The protein below binds the small molecule below.
Small molecule (SMILES): CCCCCCC[C@H]1C(=O)O[C@H](C)[C@H](NC(=O)c2cccc(NC=O)c2O)C(=O)O[C@@H](C)[C@@H]1OC(=O)[C@H](C)CC

Sequence of chain 1.C:
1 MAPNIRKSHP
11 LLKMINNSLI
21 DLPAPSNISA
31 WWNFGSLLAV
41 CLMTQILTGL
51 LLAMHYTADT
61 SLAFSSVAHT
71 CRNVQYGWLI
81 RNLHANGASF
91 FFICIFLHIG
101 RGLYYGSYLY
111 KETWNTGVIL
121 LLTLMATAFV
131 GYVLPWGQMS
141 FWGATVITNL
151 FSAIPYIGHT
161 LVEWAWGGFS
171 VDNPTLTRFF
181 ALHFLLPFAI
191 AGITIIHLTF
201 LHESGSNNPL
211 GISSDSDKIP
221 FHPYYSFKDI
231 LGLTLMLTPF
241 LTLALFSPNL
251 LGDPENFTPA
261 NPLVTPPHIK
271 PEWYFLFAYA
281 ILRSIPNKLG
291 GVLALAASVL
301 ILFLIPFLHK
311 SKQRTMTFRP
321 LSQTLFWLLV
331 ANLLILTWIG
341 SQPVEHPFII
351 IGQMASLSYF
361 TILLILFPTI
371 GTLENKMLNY

Binding-site contacts:
Ligand atom O2 contacts residue TRP32 of chain 1.C at 3.5 Å.
Ligand atom C10 contacts residue LEU19 of chain 1.C at 3.3 Å (hydrophobic).
Ligand atom C3 contacts residue TRP32 of chain 1.C at 3.8 Å (hydrophobic).
Ligand atom O1 contacts residue PHE221 of chain 1.C at 3.4 Å.
Ligand atom O4 contacts residue LEU198 of chain 1.C at 3.0 Å.
Ligand atom C6 contacts residue PHE221 of chain 1.C at 3.3 Å (hydrophobic).
Ligand atom C3 contacts residue ILE28 of chain 1.C at 3.6 Å (hydrophobic).
Ligand atom O2 contacts residue TYR225 of chain 1.C at 3.2 Å.
Ligand atom O2 contacts residue ILE28 of chain 1.C at 3.6 Å.
Ligand atom O1 contacts residue ASP229 of chain 1.C at 2.7 Å (salt-bridge).
Ligand atom O9 contacts residue THR194 of chain 1.C at 3.5 Å.
Ligand atom C6 contacts residue HEM1 of chain 1.X at 3.7 Å.
Ligand atom C8 contacts residue ASP229 of chain 1.C at 3.4 Å.
Ligand atom O5 contacts residue LEU19 of chain 1.C at 3.5 Å.
Ligand atom C5 contacts residue PHE221 of chain 1.C at 3.8 Å (hydrophobic).
Ligand atom N1 contacts residue ASP229 of chain 1.C at 3.0 Å (salt-bridge).
Ligand atom O7 contacts residue SER36 of chain 1.C at 3.0 Å.
Ligand atom C2 contacts residue PHE221 of chain 1.C at 3.8 Å (hydrophobic).
Ligand atom O6 contacts residue SER18 of chain 1.C at 3.7 Å.
Ligand atom O1 contacts residue SER36 of chain 1.C at 3.6 Å.
Ligand atom O7 contacts residue HEM1 of chain 1.X at 3.0 Å.
Ligand atom C25 contacts residue LEU42 of chain 1.C at 3.5 Å (hydrophobic).
Ligand atom C27 contacts residue ALA39 of chain 1.C at 3.3 Å (hydrophobic).
Ligand atom O9 contacts residue ILE195 of chain 1.C at 3.8 Å.
Ligand atom C26 contacts residue ASP229 of chain 1.C at 3.7 Å.
Ligand atom O4 contacts residue HEM1 of chain 1.X at 3.7 Å.
Ligand atom C23 contacts residue ILE195 of chain 1.C at 3.6 Å (hydrophobic).
Ligand atom C8 contacts residue TYR225 of chain 1.C at 3.7 Å (hydrophobic).
Ligand atom C8 contacts residue TRP32 of chain 1.C at 3.5 Å (hydrophobic).
Ligand atom C2 contacts residue TRP32 of chain 1.C at 3.6 Å (hydrophobic).
Ligand atom O6 contacts residue LEU198 of chain 1.C at 3.5 Å.
Ligand atom C20 contacts residue HEM1 of chain 1.X at 3.2 Å.
Ligand atom C26 contacts residue LEU19 of chain 1.C at 3.5 Å (hydrophobic).
Ligand atom O6 contacts residue LEU19 of chain 1.C at 3.7 Å.
Ligand atom C1 contacts residue PHE221 of chain 1.C at 3.3 Å (hydrophobic).
Ligand atom N1 contacts residue TRP32 of chain 1.C at 3.4 Å (h-bond).
Ligand atom C14 contacts residue LEU19 of chain 1.C at 3.8 Å (hydrophobic).
Ligand atom C5 contacts residue HEM1 of chain 1.X at 3.6 Å.
Ligand atom C7 contacts residue PHE221 of chain 1.C at 3.7 Å (hydrophobic).
Ligand atom C12 contacts residue LEU198 of chain 1.C at 3.8 Å (hydrophobic).